Sequence of chain 1.A:
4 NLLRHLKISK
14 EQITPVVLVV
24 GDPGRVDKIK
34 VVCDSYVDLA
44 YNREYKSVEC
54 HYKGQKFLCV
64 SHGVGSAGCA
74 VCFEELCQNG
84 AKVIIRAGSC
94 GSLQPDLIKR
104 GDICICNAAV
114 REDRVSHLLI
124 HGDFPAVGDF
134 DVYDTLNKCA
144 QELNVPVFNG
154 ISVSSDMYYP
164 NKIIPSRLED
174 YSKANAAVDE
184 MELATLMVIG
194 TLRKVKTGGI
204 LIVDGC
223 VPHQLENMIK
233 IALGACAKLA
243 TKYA

A protein and the small-molecule ligand that binds it are described below.
Small molecule (SMILES): Nc1nc2c(CN3C[C@H](CO)[C@@H](O)C3)c[nH]c2c(=O)[nH]1

Sequence of chain 4.A:
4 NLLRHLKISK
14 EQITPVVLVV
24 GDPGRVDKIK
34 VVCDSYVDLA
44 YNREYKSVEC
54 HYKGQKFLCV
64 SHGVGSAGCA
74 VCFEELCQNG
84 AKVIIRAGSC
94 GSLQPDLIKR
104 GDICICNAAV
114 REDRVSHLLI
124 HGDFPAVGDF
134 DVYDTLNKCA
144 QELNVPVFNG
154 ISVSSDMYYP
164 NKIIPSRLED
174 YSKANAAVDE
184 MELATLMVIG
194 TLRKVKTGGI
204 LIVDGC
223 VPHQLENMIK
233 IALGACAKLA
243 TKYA

Binding-site contacts:
Ligand atom N1 contacts residue TYR161 of chain 4.A at 3.9 Å.
Ligand atom O5' contacts residue TYR161 of chain 4.A at 3.6 Å.
Ligand atom N2 contacts residue GLU183 of chain 4.A at 3.3 Å (salt-bridge).
Ligand atom C5 contacts residue TYR161 of chain 4.A at 3.7 Å (hydrophobic).
Ligand atom N1' contacts residue SER92 of chain 4.A at 3.4 Å (h-bond).
Ligand atom C5' contacts residue HIS8 of chain 1.A at 3.3 Å.
Ligand atom C10 contacts residue GLU183 of chain 4.A at 3.8 Å.
Ligand atom C3' contacts residue MET184 of chain 4.A at 3.7 Å (hydrophobic).
Ligand atom C3' contacts residue PO41 of chain 4.B at 3.6 Å.
Ligand atom C8 contacts residue ASP207 of chain 4.A at 3.7 Å.
Ligand atom N2 contacts residue ASP182 of chain 4.A at 3.8 Å.
Ligand atom N7 contacts residue ASP207 of chain 4.A at 3.7 Å.
Ligand atom C2 contacts residue ASP182 of chain 4.A at 3.7 Å.
Ligand atom O5' contacts residue HIS8 of chain 1.A at 2.6 Å (h-bond).
Ligand atom C10 contacts residue CYS93 of chain 4.A at 3.8 Å (hydrophobic).
Ligand atom N7 contacts residue GLY94 of chain 4.A at 3.9 Å.
Ligand atom C3' contacts residue GLU185 of chain 4.A at 3.4 Å.
Ligand atom C10 contacts residue SER92 of chain 4.A at 3.0 Å.
Ligand atom N3 contacts residue ASP182 of chain 4.A at 3.7 Å.
Ligand atom C2' contacts residue PO41 of chain 4.B at 3.4 Å.
Ligand atom N2 contacts residue MET184 of chain 4.A at 3.5 Å.
Ligand atom O3' contacts residue PO41 of chain 4.B at 2.7 Å (h-bond).
Ligand atom C2' contacts residue GLU185 of chain 4.A at 3.6 Å.
Ligand atom C4' contacts residue PO41 of chain 4.B at 3.7 Å.
Ligand atom C2' contacts residue MET184 of chain 4.A at 3.7 Å (hydrophobic).
Ligand atom C6' contacts residue SER92 of chain 4.A at 3.4 Å.
Ligand atom C4 contacts residue ASP182 of chain 4.A at 3.8 Å.
Ligand atom C6 contacts residue TYR161 of chain 4.A at 3.6 Å (hydrophobic).
Ligand atom O3' contacts residue VAL67 of chain 4.A at 3.9 Å.
Ligand atom C9 contacts residue CYS93 of chain 4.A at 3.8 Å (hydrophobic).
Ligand atom N3 contacts residue GLU183 of chain 4.A at 3.3 Å.
Ligand atom C6' contacts residue PO41 of chain 4.B at 3.4 Å.
Ligand atom N1' contacts residue PO41 of chain 4.B at 2.7 Å (h-bond).
Ligand atom O3' contacts residue GLU185 of chain 4.A at 2.5 Å (salt-bridge).
Ligand atom C6 contacts residue ASP182 of chain 4.A at 3.9 Å.
Ligand atom N3 contacts residue MET184 of chain 4.A at 3.7 Å.
Ligand atom C10 contacts residue PO41 of chain 4.B at 3.4 Å.
Ligand atom C8 contacts residue CYS93 of chain 4.A at 3.8 Å (hydrophobic).
Ligand atom C5' contacts residue TYR161 of chain 4.A at 3.8 Å (hydrophobic).
Ligand atom N1 contacts residue ASP182 of chain 4.A at 3.3 Å (salt-bridge).